Binding-site contacts:
Ligand atom N2 contacts residue ASN478 of chain 1.A at 3.1 Å (h-bond).
Ligand atom C3 contacts residue ASN478 of chain 1.A at 3.9 Å.
Ligand atom C7 contacts residue ASP429 of chain 1.A at 3.9 Å.
Ligand atom O5 contacts residue ASN478 of chain 1.A at 2.3 Å (h-bond).
Ligand atom O7 contacts residue ASP429 of chain 1.A at 4.1 Å.
Ligand atom C3 contacts residue SER445 of chain 1.A at 4.0 Å.
Ligand atom C5 contacts residue SER445 of chain 1.A at 4.0 Å.
Ligand atom C5 contacts residue ASN478 of chain 1.A at 3.3 Å.
Ligand atom C1 contacts residue ASP429 of chain 1.A at 4.4 Å.
Ligand atom C8 contacts residue ASP429 of chain 1.A at 3.9 Å.
Ligand atom C6 contacts residue ASN478 of chain 1.A at 4.2 Å.
Ligand atom O7 contacts residue SER445 of chain 1.A at 4.3 Å.
Ligand atom C7 contacts residue ASN478 of chain 1.A at 4.1 Å.
Ligand atom O4 contacts residue SER445 of chain 1.A at 2.6 Å (h-bond).
Ligand atom C1 contacts residue ASN478 of chain 1.A at 1.4 Å.
Ligand atom C4 contacts residue ASN478 of chain 1.A at 4.3 Å.
Ligand atom C2 contacts residue ASN478 of chain 1.A at 2.6 Å.
Ligand atom C4 contacts residue SER445 of chain 1.A at 3.7 Å.
Ligand atom N2 contacts residue ASP429 of chain 1.A at 4.1 Å.
Ligand atom O7 contacts residue SER446 of chain 1.A at 4.0 Å.

Sequence of chain 1.A:
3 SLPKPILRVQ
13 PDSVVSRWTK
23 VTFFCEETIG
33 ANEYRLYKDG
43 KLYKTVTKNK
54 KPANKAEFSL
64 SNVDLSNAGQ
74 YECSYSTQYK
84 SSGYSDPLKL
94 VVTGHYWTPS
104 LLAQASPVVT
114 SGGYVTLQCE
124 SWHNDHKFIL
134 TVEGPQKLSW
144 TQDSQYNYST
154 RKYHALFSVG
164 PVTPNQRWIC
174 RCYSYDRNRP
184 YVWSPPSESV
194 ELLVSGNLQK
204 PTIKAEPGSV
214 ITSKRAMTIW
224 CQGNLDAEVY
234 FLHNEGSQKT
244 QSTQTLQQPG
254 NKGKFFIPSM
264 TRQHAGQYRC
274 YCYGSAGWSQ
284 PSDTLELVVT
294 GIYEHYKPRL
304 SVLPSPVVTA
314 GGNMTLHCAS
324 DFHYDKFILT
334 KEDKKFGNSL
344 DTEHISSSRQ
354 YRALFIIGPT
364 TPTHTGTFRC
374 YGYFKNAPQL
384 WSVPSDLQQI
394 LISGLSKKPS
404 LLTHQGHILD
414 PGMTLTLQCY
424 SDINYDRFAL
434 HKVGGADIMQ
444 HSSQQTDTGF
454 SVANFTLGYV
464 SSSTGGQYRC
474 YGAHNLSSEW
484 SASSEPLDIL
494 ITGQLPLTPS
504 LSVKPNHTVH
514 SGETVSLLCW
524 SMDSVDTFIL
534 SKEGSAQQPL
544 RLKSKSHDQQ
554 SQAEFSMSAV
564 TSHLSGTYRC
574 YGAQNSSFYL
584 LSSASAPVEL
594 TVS

The small molecule below binds the protein below.
Small molecule (SMILES): CC(=O)N[C@@H]1[C@@H](O)[C@H](O)[C@@H](CO)O[C@H]1O